Binding-site contacts:
Ligand atom O7 contacts residue ASN214 of chain 1.C at 3.3 Å (h-bond).
Ligand atom N2 contacts residue ASN214 of chain 1.C at 2.9 Å (h-bond).
Ligand atom C1 contacts residue ASN214 of chain 1.C at 1.4 Å.
Ligand atom C3 contacts residue ASN214 of chain 1.C at 3.8 Å.
Ligand atom O4 contacts residue SER260 of chain 1.C at 4.4 Å.
Ligand atom C2 contacts residue ASN214 of chain 1.C at 2.5 Å.
Ligand atom C5 contacts residue PRO212 of chain 1.C at 3.7 Å (hydrophobic).
Ligand atom O5 contacts residue PRO212 of chain 1.C at 3.6 Å.
Ligand atom C1 contacts residue PRO212 of chain 1.C at 4.1 Å (hydrophobic).
Ligand atom C6 contacts residue PRO212 of chain 1.C at 3.8 Å (hydrophobic).
Ligand atom O4 contacts residue ASN264 of chain 1.C at 3.0 Å (h-bond).
Ligand atom C8 contacts residue ASN214 of chain 1.C at 4.0 Å.
Ligand atom C5 contacts residue ASN214 of chain 1.C at 3.7 Å.
Ligand atom C4 contacts residue ASN214 of chain 1.C at 4.2 Å.
Ligand atom C7 contacts residue ASN214 of chain 1.C at 3.3 Å.
Ligand atom O5 contacts residue ASN214 of chain 1.C at 2.4 Å (h-bond).
Ligand atom C6 contacts residue ASN264 of chain 1.C at 3.6 Å.
Ligand atom C5 contacts residue ASN264 of chain 1.C at 3.6 Å.
Ligand atom C4 contacts residue ASN264 of chain 1.C at 3.9 Å.

This protein binds this small molecule.
Small molecule (SMILES): CC(=O)N[C@@H]1[C@@H](O)[C@H](O)[C@@H](CO)O[C@H]1O

Sequence of chain 1.C:
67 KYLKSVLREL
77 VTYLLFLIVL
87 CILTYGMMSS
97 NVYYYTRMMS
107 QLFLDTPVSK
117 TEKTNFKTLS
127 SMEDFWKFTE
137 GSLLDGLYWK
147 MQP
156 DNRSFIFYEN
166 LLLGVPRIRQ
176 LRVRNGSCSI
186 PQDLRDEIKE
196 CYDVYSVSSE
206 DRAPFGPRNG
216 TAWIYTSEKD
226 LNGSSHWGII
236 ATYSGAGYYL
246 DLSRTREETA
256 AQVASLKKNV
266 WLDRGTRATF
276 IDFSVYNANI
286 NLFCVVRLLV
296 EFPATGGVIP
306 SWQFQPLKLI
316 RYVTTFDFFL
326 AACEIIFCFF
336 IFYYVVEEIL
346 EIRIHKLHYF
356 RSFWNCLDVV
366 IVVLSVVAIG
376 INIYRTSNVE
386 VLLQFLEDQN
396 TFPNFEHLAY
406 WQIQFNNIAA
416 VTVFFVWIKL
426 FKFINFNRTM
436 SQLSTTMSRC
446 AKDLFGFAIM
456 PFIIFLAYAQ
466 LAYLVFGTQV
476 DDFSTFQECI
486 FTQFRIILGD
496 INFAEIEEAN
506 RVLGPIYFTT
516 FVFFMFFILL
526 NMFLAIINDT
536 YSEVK